Sequence of chain 44.C:
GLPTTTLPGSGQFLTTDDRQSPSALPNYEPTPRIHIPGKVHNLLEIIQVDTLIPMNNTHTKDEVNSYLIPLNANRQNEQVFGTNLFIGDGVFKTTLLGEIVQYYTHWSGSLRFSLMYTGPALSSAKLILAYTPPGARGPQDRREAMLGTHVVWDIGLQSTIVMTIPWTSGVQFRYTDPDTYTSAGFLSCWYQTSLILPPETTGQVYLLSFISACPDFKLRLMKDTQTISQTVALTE

Sequence of chain 44.A:
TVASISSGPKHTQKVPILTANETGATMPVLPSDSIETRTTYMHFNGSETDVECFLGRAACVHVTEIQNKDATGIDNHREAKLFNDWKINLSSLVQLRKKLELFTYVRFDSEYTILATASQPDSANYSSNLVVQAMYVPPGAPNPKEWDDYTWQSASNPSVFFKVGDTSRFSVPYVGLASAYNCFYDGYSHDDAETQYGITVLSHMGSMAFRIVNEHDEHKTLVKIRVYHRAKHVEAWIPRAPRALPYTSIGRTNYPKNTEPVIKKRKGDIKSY

Binding-site contacts:
Ligand atom C4C contacts residue VAL188 of chain 44.A at 3.7 Å (hydrophobic).
Ligand atom N3A contacts residue TYR152 of chain 44.A at 3.5 Å.
Ligand atom C5A contacts residue ALA150 of chain 44.A at 3.6 Å (hydrophobic).
Ligand atom O1B contacts residue ILE104 of chain 44.A at 3.9 Å.
Ligand atom C5A contacts residue PHE186 of chain 44.A at 3.5 Å (hydrophobic).
Ligand atom C2C contacts residue TYR197 of chain 44.A at 3.7 Å (hydrophobic).
Ligand atom C3C contacts residue TYR128 of chain 44.A at 3.4 Å (hydrophobic).
Ligand atom C6B contacts residue TYR128 of chain 44.A at 3.3 Å (hydrophobic).
Ligand atom C2A contacts residue PHE186 of chain 44.A at 3.3 Å (hydrophobic).
Ligand atom C5C contacts residue VAL191 of chain 44.A at 3.8 Å (hydrophobic).
Ligand atom C5B contacts residue MET224 of chain 44.A at 3.9 Å (hydrophobic).
Ligand atom C3B contacts residue TYR152 of chain 44.A at 3.7 Å (hydrophobic).
Ligand atom O1 contacts residue MET221 of chain 44.A at 3.8 Å.
Ligand atom N2 contacts residue LEU106 of chain 44.A at 3.8 Å.
Ligand atom O1B contacts residue TYR128 of chain 44.A at 3.4 Å (h-bond).
Ligand atom C1B contacts residue ILE104 of chain 44.A at 4.0 Å (hydrophobic).
Ligand atom C4A contacts residue PRO174 of chain 44.A at 3.1 Å (hydrophobic).
Ligand atom C5B contacts residue PHE186 of chain 44.A at 3.9 Å (hydrophobic).
Ligand atom C5B contacts residue TYR128 of chain 44.A at 4.0 Å (hydrophobic).
Ligand atom C1C contacts residue TYR128 of chain 44.A at 3.7 Å (hydrophobic).
Ligand atom C2B contacts residue VAL188 of chain 44.A at 3.5 Å (hydrophobic).
Ligand atom C6B contacts residue ILE104 of chain 44.A at 3.6 Å (hydrophobic).
Ligand atom O1 contacts residue LEU106 of chain 44.A at 3.8 Å.
Ligand atom C1B contacts residue TYR128 of chain 44.A at 3.6 Å (hydrophobic).
Ligand atom N3A contacts residue PHE186 of chain 44.A at 4.0 Å.
Ligand atom C4 contacts residue TYR197 of chain 44.A at 3.8 Å (hydrophobic).
Ligand atom C4C contacts residue VAL191 of chain 44.A at 3.0 Å (hydrophobic).
Ligand atom C2C contacts residue MET221 of chain 44.A at 3.8 Å (hydrophobic).
Ligand atom C4B contacts residue PHE186 of chain 44.A at 3.6 Å (hydrophobic).
Ligand atom C5 contacts residue LEU106 of chain 44.A at 3.8 Å (hydrophobic).
Ligand atom C4 contacts residue LEU106 of chain 44.A at 3.9 Å (hydrophobic).
Ligand atom N3A contacts residue PRO174 of chain 44.A at 3.7 Å.
Ligand atom O1A contacts residue PHE186 of chain 44.A at 3.0 Å.
Ligand atom C5A contacts residue VAL176 of chain 44.A at 3.6 Å (hydrophobic).
Ligand atom C1C contacts residue LEU106 of chain 44.A at 3.8 Å (hydrophobic).
Ligand atom C4B contacts residue TYR152 of chain 44.A at 3.8 Å (hydrophobic).
Ligand atom C1B contacts residue VAL188 of chain 44.A at 3.8 Å (hydrophobic).
Ligand atom N3A contacts residue ALA24 of chain 44.C at 3.8 Å.
Ligand atom C3B contacts residue VAL188 of chain 44.A at 3.8 Å (hydrophobic).
Ligand atom C2A contacts residue TYR152 of chain 44.A at 3.6 Å (hydrophobic).

The small molecule below binds the protein below.
Small molecule (SMILES): Cc1cc(CCCCCOc2ccc(C3=NCCO3)cc2)on1